Sequence of chain 1.A:
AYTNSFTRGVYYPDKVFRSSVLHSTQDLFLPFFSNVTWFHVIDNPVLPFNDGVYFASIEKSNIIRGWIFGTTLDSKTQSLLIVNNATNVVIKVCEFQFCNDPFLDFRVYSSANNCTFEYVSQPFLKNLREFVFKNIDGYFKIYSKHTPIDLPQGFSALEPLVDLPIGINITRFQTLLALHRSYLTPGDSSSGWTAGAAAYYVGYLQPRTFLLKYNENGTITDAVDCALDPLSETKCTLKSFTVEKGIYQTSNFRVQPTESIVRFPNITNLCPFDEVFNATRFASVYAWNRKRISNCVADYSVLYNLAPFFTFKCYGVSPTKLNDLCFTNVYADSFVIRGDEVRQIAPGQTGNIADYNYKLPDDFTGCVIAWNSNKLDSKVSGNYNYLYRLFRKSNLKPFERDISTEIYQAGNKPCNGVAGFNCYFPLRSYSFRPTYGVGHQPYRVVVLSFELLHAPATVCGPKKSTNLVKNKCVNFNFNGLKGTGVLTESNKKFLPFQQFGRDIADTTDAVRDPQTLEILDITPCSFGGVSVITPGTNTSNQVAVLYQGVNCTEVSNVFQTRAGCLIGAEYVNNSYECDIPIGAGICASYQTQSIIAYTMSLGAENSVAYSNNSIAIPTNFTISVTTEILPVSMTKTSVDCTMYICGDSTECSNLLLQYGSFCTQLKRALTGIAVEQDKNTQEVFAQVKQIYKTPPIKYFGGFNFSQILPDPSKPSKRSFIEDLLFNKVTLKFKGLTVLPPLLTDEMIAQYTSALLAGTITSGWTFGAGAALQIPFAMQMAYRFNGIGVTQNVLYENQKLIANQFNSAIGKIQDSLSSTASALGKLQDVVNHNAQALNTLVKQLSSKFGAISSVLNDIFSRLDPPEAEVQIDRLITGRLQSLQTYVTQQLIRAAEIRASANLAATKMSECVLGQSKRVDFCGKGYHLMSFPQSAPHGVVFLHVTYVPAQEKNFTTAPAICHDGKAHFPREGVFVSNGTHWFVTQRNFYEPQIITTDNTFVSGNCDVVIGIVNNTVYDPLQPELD

Binding-site contacts:
Ligand atom C4 contacts residue ASN279 of chain 1.A at 4.2 Å.
Ligand atom C3 contacts residue ASN279 of chain 1.A at 3.8 Å.
Ligand atom N2 contacts residue ASN279 of chain 1.A at 2.9 Å (h-bond).
Ligand atom O5 contacts residue ASN279 of chain 1.A at 2.4 Å (h-bond).
Ligand atom C7 contacts residue ASN279 of chain 1.A at 3.9 Å.
Ligand atom O7 contacts residue ASN279 of chain 1.A at 4.5 Å.
Ligand atom C1 contacts residue ASN279 of chain 1.A at 1.4 Å.
Ligand atom C8 contacts residue GLU278 of chain 1.A at 4.4 Å.
Ligand atom C2 contacts residue ASN279 of chain 1.A at 2.5 Å.
Ligand atom C5 contacts residue ASN279 of chain 1.A at 3.7 Å.
Ligand atom C8 contacts residue ASN277 of chain 1.A at 4.4 Å.

A small-molecule ligand and the protein it binds are described below.
Small molecule (SMILES): CC(=O)N[C@@H]1[C@@H](O)[C@H](O)[C@@H](CO)O[C@H]1O